Sequence of chain 1.B:
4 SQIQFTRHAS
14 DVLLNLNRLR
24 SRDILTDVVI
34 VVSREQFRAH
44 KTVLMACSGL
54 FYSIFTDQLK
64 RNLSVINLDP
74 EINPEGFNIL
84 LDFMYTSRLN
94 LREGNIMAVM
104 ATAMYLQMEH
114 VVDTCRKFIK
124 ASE

Binding-site contacts:
Ligand atom C contacts residue GLN7 of chain 1.B at 4.0 Å.
Ligand atom CB contacts residue ILE6 of chain 1.B at 4.0 Å (hydrophobic).
Ligand atom CA contacts residue GLN7 of chain 1.B at 3.4 Å.
Ligand atom CZ contacts residue ARG91 of chain 1.A at 3.8 Å.
Ligand atom SG contacts residue GLN7 of chain 1.B at 4.0 Å.
Ligand atom CD1 contacts residue ARG91 of chain 1.A at 3.7 Å.
Ligand atom O contacts residue THR9 of chain 1.B at 4.0 Å.
Ligand atom CD2 contacts residue SER4 of chain 1.B at 3.8 Å.
Ligand atom CD1 contacts residue THR117 of chain 1.A at 3.7 Å.
Ligand atom O contacts residue GLN7 of chain 1.B at 2.9 Å (h-bond).
Ligand atom CE2 contacts residue ARG91 of chain 1.A at 3.7 Å.
Ligand atom CZ3 contacts residue ILE6 of chain 1.B at 3.8 Å (hydrophobic).
Ligand atom CZ2 contacts residue PHE121 of chain 1.A at 3.9 Å (hydrophobic).
Ligand atom CD2 contacts residue ARG91 of chain 1.A at 3.7 Å.
Ligand atom N contacts residue GLN5 of chain 1.B at 2.8 Å (h-bond).
Ligand atom C contacts residue GLN7 of chain 1.B at 3.6 Å.
Ligand atom CG contacts residue SER4 of chain 1.B at 3.9 Å.
Ligand atom CB contacts residue SER4 of chain 1.B at 3.6 Å.
Ligand atom N contacts residue GLN7 of chain 1.B at 2.9 Å (h-bond).
Ligand atom CG contacts residue ARG91 of chain 1.A at 3.7 Å.
Ligand atom CD2 contacts residue PHE121 of chain 1.A at 4.2 Å (hydrophobic).
Ligand atom CD2 contacts residue ILE6 of chain 1.B at 4.2 Å (hydrophobic).
Ligand atom CE2 contacts residue PHE121 of chain 1.A at 3.8 Å (hydrophobic).
Ligand atom CA contacts residue GLN7 of chain 1.B at 3.9 Å.
Ligand atom NE1 contacts residue PHE121 of chain 1.A at 3.9 Å.
Ligand atom O contacts residue PHE8 of chain 1.B at 3.6 Å.
Ligand atom CB contacts residue GLN7 of chain 1.B at 4.2 Å.
Ligand atom CB contacts residue GLN5 of chain 1.B at 3.5 Å.
Ligand atom CA contacts residue GLN5 of chain 1.B at 3.6 Å.
Ligand atom CD1 contacts residue GLN7 of chain 1.B at 3.8 Å.
Ligand atom C contacts residue GLN5 of chain 1.B at 3.7 Å.
Ligand atom CB contacts residue GLN7 of chain 1.B at 3.9 Å.
Ligand atom CE3 contacts residue ILE6 of chain 1.B at 3.8 Å (hydrophobic).
Ligand atom CH2 contacts residue PHE121 of chain 1.A at 4.2 Å (hydrophobic).
Ligand atom CG contacts residue THR117 of chain 1.A at 4.0 Å.
Ligand atom CB contacts residue THR117 of chain 1.A at 4.2 Å.
Ligand atom CA contacts residue GLN5 of chain 1.B at 3.8 Å.
Ligand atom O contacts residue ILE6 of chain 1.B at 3.8 Å.
Ligand atom O contacts residue GLN5 of chain 1.B at 4.0 Å.
Ligand atom CE1 contacts residue ARG91 of chain 1.A at 3.8 Å.

This protein binds this small molecule.
Small molecule (SMILES): CC(C)C[C@H](NC(=O)[C@H](CS)NC(=O)[C@H](CC1=c2ccccc2=NC1)NC(=O)[C@@H](N)CC(=O)O)C(=O)N[C@@H](Cc1ccccc1)C(=O)NCC=O

Sequence of chain 1.A:
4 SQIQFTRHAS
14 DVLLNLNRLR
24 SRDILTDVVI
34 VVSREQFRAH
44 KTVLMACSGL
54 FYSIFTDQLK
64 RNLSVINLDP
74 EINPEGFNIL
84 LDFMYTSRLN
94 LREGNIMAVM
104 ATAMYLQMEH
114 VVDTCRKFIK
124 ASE